Sequence of chain 2.F:
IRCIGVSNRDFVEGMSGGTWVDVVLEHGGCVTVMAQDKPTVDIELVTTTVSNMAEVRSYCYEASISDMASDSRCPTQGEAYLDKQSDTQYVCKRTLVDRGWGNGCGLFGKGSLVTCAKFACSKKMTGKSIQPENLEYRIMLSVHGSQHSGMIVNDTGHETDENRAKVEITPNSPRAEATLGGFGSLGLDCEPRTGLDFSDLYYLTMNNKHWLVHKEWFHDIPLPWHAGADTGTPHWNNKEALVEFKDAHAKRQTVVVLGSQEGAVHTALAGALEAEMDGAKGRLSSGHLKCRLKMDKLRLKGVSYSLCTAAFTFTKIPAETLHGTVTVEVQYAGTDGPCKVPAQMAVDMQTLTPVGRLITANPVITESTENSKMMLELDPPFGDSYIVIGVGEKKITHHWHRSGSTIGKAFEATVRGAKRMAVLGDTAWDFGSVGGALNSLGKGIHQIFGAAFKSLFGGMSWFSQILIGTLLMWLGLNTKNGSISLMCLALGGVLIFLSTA

Binding-site contacts:
Ligand atom N2 contacts residue HIS148 of chain 2.F at 2.8 Å (h-bond).
Ligand atom O6 contacts residue ASN154 of chain 2.F at 2.4 Å (h-bond).
Ligand atom O7 contacts residue HIS148 of chain 2.F at 3.3 Å (h-bond).
Ligand atom C4 contacts residue THR156 of chain 2.F at 4.1 Å.
Ligand atom C7 contacts residue THR156 of chain 2.F at 3.4 Å.
Ligand atom C1 contacts residue MET151 of chain 2.F at 3.6 Å (hydrophobic).
Ligand atom C6 contacts residue ASP155 of chain 2.F at 4.3 Å.
Ligand atom O5 contacts residue ASN154 of chain 2.F at 2.4 Å (h-bond).
Ligand atom C1 contacts residue GLY150 of chain 2.F at 3.8 Å.
Ligand atom C7 contacts residue HIS148 of chain 2.F at 2.3 Å.
Ligand atom C1 contacts residue ASN154 of chain 2.F at 2.5 Å.
Ligand atom O5 contacts residue ARG164 of chain 2.F at 4.3 Å.
Ligand atom C2 contacts residue GLY150 of chain 2.F at 4.5 Å.
Ligand atom C8 contacts residue HIS148 of chain 2.F at 1.2 Å.
Ligand atom C7 contacts residue MET151 of chain 2.F at 4.0 Å (hydrophobic).
Ligand atom C5 contacts residue ASN154 of chain 2.F at 2.1 Å.
Ligand atom C8 contacts residue THR156 of chain 2.F at 2.9 Å.
Ligand atom O4 contacts residue ASN154 of chain 2.F at 3.5 Å (h-bond).
Ligand atom C8 contacts residue GLY157 of chain 2.F at 4.5 Å.
Ligand atom C8 contacts residue MET151 of chain 2.F at 4.1 Å (hydrophobic).
Ligand atom C6 contacts residue ASN154 of chain 2.F at 3.0 Å.
Ligand atom O4 contacts residue THR156 of chain 2.F at 4.2 Å.
Ligand atom O6 contacts residue THR156 of chain 2.F at 1.2 Å (h-bond).
Ligand atom O5 contacts residue THR156 of chain 2.F at 3.8 Å.
Ligand atom C3 contacts residue ASN154 of chain 2.F at 3.5 Å.
Ligand atom C4 contacts residue ASN154 of chain 2.F at 3.2 Å.
Ligand atom O6 contacts residue ASP155 of chain 2.F at 4.2 Å.
Ligand atom C5 contacts residue THR156 of chain 2.F at 3.2 Å.
Ligand atom C6 contacts residue THR156 of chain 2.F at 1.8 Å.
Ligand atom C2 contacts residue ASN154 of chain 2.F at 3.5 Å.
Ligand atom C6 contacts residue GLY157 of chain 2.F at 4.2 Å.
Ligand atom N2 contacts residue MET151 of chain 2.F at 3.4 Å.
Ligand atom O7 contacts residue THR156 of chain 2.F at 2.4 Å.
Ligand atom C2 contacts residue HIS148 of chain 2.F at 4.2 Å.
Ligand atom N2 contacts residue GLY150 of chain 2.F at 4.1 Å.
Ligand atom N2 contacts residue ASN154 of chain 2.F at 4.3 Å.
Ligand atom C2 contacts residue MET151 of chain 2.F at 4.1 Å (hydrophobic).
Ligand atom N2 contacts residue THR156 of chain 2.F at 4.3 Å.

This small molecule binds to this protein.
Small molecule (SMILES): CC(=O)N[C@H]1[C@H](O[C@H]2[C@H](O)[C@@H](NC(C)=O)CO[C@@H]2CO)O[C@H](CO)[C@@H](O)[C@@H]1O